Sequence of chain 1.D:
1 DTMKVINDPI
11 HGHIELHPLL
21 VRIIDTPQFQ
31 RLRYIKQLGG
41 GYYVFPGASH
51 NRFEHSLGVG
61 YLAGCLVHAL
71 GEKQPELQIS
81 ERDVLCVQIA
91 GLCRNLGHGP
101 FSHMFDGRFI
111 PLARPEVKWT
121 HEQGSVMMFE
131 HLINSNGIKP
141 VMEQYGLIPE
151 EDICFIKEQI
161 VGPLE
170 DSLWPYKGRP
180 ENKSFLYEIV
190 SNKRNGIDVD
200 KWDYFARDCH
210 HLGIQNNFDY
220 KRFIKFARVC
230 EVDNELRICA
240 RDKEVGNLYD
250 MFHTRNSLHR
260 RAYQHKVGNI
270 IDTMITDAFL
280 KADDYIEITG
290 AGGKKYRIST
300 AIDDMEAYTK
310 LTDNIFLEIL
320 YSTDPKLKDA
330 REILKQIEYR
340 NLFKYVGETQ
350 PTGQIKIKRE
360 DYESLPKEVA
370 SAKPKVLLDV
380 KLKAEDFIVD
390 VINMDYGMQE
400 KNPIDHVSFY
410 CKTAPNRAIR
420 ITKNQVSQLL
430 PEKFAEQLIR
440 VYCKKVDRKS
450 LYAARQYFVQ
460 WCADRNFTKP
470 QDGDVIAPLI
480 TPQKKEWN

Sequence of chain 1.B:
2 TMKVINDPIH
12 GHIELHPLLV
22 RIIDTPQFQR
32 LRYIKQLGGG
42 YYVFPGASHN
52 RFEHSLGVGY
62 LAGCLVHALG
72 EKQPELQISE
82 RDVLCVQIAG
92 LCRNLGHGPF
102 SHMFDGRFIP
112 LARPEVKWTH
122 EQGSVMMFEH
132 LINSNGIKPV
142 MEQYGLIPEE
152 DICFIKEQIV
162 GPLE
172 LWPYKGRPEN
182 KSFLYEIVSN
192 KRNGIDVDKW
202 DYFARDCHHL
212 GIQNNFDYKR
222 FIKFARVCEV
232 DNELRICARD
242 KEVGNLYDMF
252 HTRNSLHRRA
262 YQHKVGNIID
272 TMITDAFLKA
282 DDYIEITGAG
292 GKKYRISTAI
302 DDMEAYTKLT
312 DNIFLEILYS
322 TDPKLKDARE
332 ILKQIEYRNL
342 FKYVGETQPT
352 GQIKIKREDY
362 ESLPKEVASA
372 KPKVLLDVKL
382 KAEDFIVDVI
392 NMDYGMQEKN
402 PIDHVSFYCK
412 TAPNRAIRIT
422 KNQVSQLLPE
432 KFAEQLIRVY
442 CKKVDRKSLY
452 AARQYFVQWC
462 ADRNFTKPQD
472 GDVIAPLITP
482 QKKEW

The protein below binds the small molecule below.
Small molecule (SMILES): Nc1nc2c(ncn2[C@H]2C[C@H](O)[C@@H](CO[P](=O)(O)O[P](=O)(O)OP(=O)(O)O)O2)c(=O)[nH]1

Binding-site contacts:
Ligand atom O3B contacts residue MG1 of chain 1.N at 3.5 Å.
Ligand atom O1A contacts residue ARG221 of chain 1.D at 3.2 Å (salt-bridge).
Ligand atom O1G contacts residue LYS411 of chain 1.D at 3.1 Å (salt-bridge).
Ligand atom O1A contacts residue PHE225 of chain 1.D at 3.4 Å.
Ligand atom C5' contacts residue GTP1 of chain 1.J at 3.4 Å.
Ligand atom PA contacts residue LYS242 of chain 1.D at 3.3 Å.
Ligand atom O3B contacts residue LYS265 of chain 1.B at 3.4 Å (salt-bridge).
Ligand atom O3G contacts residue ARG240 of chain 1.D at 2.9 Å (salt-bridge).
Ligand atom O2B contacts residue GTP1 of chain 1.J at 2.8 Å (h-bond).
Ligand atom O3A contacts residue GTP1 of chain 1.J at 3.2 Å (h-bond).
Ligand atom O1B contacts residue HIS264 of chain 1.B at 3.2 Å.
Ligand atom C4' contacts residue GTP1 of chain 1.J at 3.5 Å.
Ligand atom N7 contacts residue ARG221 of chain 1.D at 3.3 Å (salt-bridge).
Ligand atom N9 contacts residue ARG221 of chain 1.D at 3.4 Å (salt-bridge).
Ligand atom O3' contacts residue ASN7 of chain 1.C at 3.0 Å (h-bond).
Ligand atom O2A contacts residue HIS264 of chain 1.B at 2.8 Å (h-bond).
Ligand atom O6 contacts residue ASN246 of chain 1.D at 3.2 Å (h-bond).
Ligand atom PG contacts residue MG1 of chain 1.N at 3.2 Å.
Ligand atom O1G contacts residue MG1 of chain 1.N at 1.8 Å.
Ligand atom O2B contacts residue MG1 of chain 1.N at 1.9 Å.
Ligand atom N3 contacts residue ARG221 of chain 1.D at 3.5 Å (salt-bridge).
Ligand atom C2' contacts residue PHE45 of chain 1.B at 3.5 Å (hydrophobic).
Ligand atom O1B contacts residue LYS265 of chain 1.B at 2.9 Å.
Ligand atom C4 contacts residue ARG221 of chain 1.D at 3.2 Å.
Ligand atom O4' contacts residue ARG221 of chain 1.D at 3.2 Å (salt-bridge).
Ligand atom O6 contacts residue ARG260 of chain 1.B at 3.0 Å.
Ligand atom C4' contacts residue VAL5 of chain 1.C at 3.4 Å (hydrophobic).
Ligand atom PG contacts residue LYS265 of chain 1.B at 3.4 Å.
Ligand atom O2G contacts residue ARG240 of chain 1.D at 3.0 Å (salt-bridge).
Ligand atom O1G contacts residue GTP1 of chain 1.J at 2.7 Å (h-bond).
Ligand atom C5 contacts residue ARG221 of chain 1.D at 3.4 Å.
Ligand atom O3' contacts residue VAL44 of chain 1.B at 2.7 Å (h-bond).
Ligand atom C2 contacts residue ILE213 of chain 1.B at 3.2 Å (hydrophobic).
Ligand atom O1A contacts residue LYS242 of chain 1.D at 2.9 Å (salt-bridge).
Ligand atom PB contacts residue MG1 of chain 1.N at 3.2 Å.
Ligand atom C3' contacts residue VAL44 of chain 1.B at 3.2 Å (hydrophobic).
Ligand atom O2G contacts residue LYS265 of chain 1.B at 2.2 Å (salt-bridge).
Ligand atom C5' contacts residue VAL5 of chain 1.C at 3.1 Å (hydrophobic).
Ligand atom N2 contacts residue ILE213 of chain 1.B at 2.9 Å.
Ligand atom O2A contacts residue LYS242 of chain 1.D at 3.0 Å (salt-bridge).

Sequence of chain 1.C:
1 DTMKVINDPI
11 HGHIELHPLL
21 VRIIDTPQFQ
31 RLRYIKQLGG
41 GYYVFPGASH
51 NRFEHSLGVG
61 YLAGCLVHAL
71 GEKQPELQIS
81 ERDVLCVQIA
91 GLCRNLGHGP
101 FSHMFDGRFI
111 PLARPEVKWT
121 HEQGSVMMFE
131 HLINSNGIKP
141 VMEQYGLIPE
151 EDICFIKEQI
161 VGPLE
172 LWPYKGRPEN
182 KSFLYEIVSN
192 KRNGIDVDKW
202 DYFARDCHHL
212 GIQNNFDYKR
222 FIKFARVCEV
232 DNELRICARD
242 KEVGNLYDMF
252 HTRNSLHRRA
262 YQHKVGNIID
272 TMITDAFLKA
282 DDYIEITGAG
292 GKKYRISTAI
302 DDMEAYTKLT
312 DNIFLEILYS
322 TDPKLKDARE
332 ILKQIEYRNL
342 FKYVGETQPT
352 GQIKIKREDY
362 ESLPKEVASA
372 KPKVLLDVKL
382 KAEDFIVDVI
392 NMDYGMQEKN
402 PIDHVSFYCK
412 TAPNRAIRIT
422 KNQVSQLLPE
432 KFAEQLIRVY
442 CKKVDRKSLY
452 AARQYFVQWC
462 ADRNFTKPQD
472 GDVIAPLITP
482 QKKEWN